Sequence of chain 2.A:
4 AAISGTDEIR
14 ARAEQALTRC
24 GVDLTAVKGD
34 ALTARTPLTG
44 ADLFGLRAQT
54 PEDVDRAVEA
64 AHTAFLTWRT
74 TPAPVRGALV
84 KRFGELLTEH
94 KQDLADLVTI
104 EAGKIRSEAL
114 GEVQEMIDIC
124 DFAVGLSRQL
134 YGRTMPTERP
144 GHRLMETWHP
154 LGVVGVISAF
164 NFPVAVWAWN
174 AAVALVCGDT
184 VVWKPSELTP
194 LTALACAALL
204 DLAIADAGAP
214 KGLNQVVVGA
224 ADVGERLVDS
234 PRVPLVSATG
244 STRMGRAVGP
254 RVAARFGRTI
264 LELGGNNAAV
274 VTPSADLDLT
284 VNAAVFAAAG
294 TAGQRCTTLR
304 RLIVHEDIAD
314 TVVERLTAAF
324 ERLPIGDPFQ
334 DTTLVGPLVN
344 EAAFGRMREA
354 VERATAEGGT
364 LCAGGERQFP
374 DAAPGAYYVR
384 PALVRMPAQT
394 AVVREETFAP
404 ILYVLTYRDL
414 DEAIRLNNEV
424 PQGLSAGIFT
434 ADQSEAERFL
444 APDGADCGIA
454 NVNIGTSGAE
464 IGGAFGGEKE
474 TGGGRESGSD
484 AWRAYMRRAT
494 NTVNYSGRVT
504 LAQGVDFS

Sequence of chain 2.B:
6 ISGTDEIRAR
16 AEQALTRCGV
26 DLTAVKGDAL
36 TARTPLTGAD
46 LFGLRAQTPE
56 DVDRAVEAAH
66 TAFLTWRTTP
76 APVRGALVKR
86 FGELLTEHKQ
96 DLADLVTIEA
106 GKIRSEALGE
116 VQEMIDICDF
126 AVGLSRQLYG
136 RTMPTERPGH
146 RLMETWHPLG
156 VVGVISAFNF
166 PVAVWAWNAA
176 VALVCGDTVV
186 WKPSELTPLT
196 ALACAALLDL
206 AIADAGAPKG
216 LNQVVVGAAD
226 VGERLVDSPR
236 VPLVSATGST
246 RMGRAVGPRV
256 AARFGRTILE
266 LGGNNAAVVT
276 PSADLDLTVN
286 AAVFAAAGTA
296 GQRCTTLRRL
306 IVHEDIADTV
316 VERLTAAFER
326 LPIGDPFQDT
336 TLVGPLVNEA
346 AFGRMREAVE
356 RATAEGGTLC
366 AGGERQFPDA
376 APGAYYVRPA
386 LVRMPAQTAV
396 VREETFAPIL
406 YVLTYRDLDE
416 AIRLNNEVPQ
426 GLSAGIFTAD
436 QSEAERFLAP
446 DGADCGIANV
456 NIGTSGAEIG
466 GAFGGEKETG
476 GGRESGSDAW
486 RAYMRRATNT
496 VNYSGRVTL

The small molecule below binds the protein below.
Small molecule (SMILES): O=C(O)c1ccccn1

Binding-site contacts:
Ligand atom C4 contacts residue ARG258 of chain 2.A at 3.7 Å.
Ligand atom C6 contacts residue LYS472 of chain 2.B at 4.2 Å.
Ligand atom O1 contacts residue VAL423 of chain 2.B at 4.3 Å.
Ligand atom C2 contacts residue LYS472 of chain 2.B at 4.0 Å.
Ligand atom C5 contacts residue ARG258 of chain 2.A at 3.9 Å.
Ligand atom C2 contacts residue PRO424 of chain 2.B at 4.2 Å (hydrophobic).
Ligand atom O2 contacts residue PRO424 of chain 2.B at 3.6 Å.
Ligand atom C6 contacts residue PRO424 of chain 2.B at 4.1 Å (hydrophobic).
Ligand atom C6 contacts residue GLU473 of chain 2.B at 3.9 Å.
Ligand atom C5 contacts residue PHE259 of chain 2.A at 4.1 Å (hydrophobic).
Ligand atom C3 contacts residue GOL1 of chain 2.P at 3.9 Å.
Ligand atom C4 contacts residue LYS472 of chain 2.B at 3.7 Å.
Ligand atom O1 contacts residue LYS472 of chain 2.B at 3.5 Å.
Ligand atom C1 contacts residue LYS472 of chain 2.B at 4.0 Å.
Ligand atom C4 contacts residue GLU473 of chain 2.B at 4.4 Å.
Ligand atom C2 contacts residue VAL423 of chain 2.B at 4.5 Å (hydrophobic).
Ligand atom C5 contacts residue LYS472 of chain 2.B at 4.1 Å.
Ligand atom C1 contacts residue PRO424 of chain 2.B at 4.3 Å (hydrophobic).
Ligand atom N2 contacts residue LYS472 of chain 2.B at 3.6 Å.
Ligand atom C5 contacts residue GLU473 of chain 2.B at 3.8 Å.
Ligand atom O2 contacts residue VAL423 of chain 2.B at 4.3 Å.
Ligand atom C4 contacts residue PHE259 of chain 2.A at 4.0 Å (hydrophobic).
Ligand atom C3 contacts residue LYS472 of chain 2.B at 3.8 Å.